Binding-site contacts:
Ligand atom O5 contacts residue LEU73 of chain 1.B at 3.5 Å.
Ligand atom C1 contacts residue VAL135 of chain 3.B at 4.1 Å (hydrophobic).
Ligand atom C7 contacts residue GLU134 of chain 3.B at 3.8 Å.
Ligand atom C1 contacts residue LEU109 of chain 1.B at 3.9 Å (hydrophobic).
Ligand atom C2 contacts residue VAL135 of chain 3.B at 3.6 Å (hydrophobic).
Ligand atom C9 contacts residue LEU73 of chain 1.B at 4.4 Å (hydrophobic).
Ligand atom N8 contacts residue GLU134 of chain 3.B at 2.9 Å (salt-bridge).
Ligand atom C4 contacts residue ASN106 of chain 1.B at 3.2 Å.
Ligand atom C4 contacts residue LEU73 of chain 1.B at 3.5 Å (hydrophobic).
Ligand atom C11 contacts residue MET74 of chain 1.B at 4.2 Å (hydrophobic).
Ligand atom C6 contacts residue MET74 of chain 1.B at 3.6 Å (hydrophobic).
Ligand atom C1 contacts residue MET105 of chain 1.B at 3.9 Å (hydrophobic).
Ligand atom C4 contacts residue MET74 of chain 1.B at 3.5 Å (hydrophobic).
Ligand atom C1 contacts residue LEU73 of chain 1.B at 4.2 Å (hydrophobic).
Ligand atom N10 contacts residue LEU73 of chain 1.B at 3.6 Å.
Ligand atom C4 contacts residue LEU109 of chain 1.B at 4.3 Å (hydrophobic).
Ligand atom C4 contacts residue ALA75 of chain 1.B at 4.3 Å (hydrophobic).
Ligand atom O5 contacts residue ALA75 of chain 1.B at 3.1 Å (h-bond).
Ligand atom C7 contacts residue LEU73 of chain 1.B at 4.3 Å (hydrophobic).
Ligand atom C1 contacts residue ASN106 of chain 1.B at 3.1 Å.
Ligand atom C11 contacts residue GLU134 of chain 3.B at 4.3 Å.
Ligand atom O5 contacts residue ASN106 of chain 1.B at 2.6 Å (h-bond).
Ligand atom C2 contacts residue MET105 of chain 1.B at 3.8 Å (hydrophobic).
Ligand atom C3 contacts residue LEU102 of chain 1.B at 4.2 Å (hydrophobic).
Ligand atom N10 contacts residue MET74 of chain 1.B at 2.9 Å (h-bond).
Ligand atom C2 contacts residue LEU131 of chain 3.B at 4.1 Å (hydrophobic).
Ligand atom C3 contacts residue LEU131 of chain 3.B at 4.2 Å (hydrophobic).
Ligand atom C3 contacts residue GLU134 of chain 3.B at 3.9 Å.
Ligand atom C9 contacts residue MET74 of chain 1.B at 4.0 Å (hydrophobic).
Ligand atom C2 contacts residue ASN106 of chain 1.B at 4.4 Å.
Ligand atom O5 contacts residue MET74 of chain 1.B at 3.1 Å.
Ligand atom N8 contacts residue HIS138 of chain 3.B at 4.3 Å.
Ligand atom C11 contacts residue HIS138 of chain 3.B at 3.6 Å.
Ligand atom C11 contacts residue ASP72 of chain 1.B at 3.7 Å.
Ligand atom C9 contacts residue GLU134 of chain 3.B at 3.9 Å.
Ligand atom C3 contacts residue VAL135 of chain 3.B at 3.9 Å (hydrophobic).
Ligand atom C9 contacts residue HIS138 of chain 3.B at 4.2 Å.
Ligand atom O5 contacts residue LEU109 of chain 1.B at 4.0 Å.
Ligand atom C6 contacts residue LEU73 of chain 1.B at 3.5 Å (hydrophobic).
Ligand atom C2 contacts residue LEU102 of chain 1.B at 4.2 Å (hydrophobic).

A small-molecule ligand and the protein it binds are described below.
Small molecule (SMILES): Cc1nc2cccc(O)c2[nH]1

Sequence of chain 1.B:
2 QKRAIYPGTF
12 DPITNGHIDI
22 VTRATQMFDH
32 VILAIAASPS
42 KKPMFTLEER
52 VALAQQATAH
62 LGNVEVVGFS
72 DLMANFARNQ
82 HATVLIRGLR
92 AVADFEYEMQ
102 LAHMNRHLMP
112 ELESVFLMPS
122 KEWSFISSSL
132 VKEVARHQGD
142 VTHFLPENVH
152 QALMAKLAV

Sequence of chain 3.B:
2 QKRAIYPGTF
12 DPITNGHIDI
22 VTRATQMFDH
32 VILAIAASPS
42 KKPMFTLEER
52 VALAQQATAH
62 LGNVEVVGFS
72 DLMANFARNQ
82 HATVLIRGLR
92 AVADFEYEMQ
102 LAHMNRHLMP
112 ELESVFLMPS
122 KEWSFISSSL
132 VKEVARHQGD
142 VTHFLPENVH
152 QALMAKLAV